Binding-site contacts:
Ligand atom C8 contacts residue ARG109 of chain 1.A at 3.7 Å.
Ligand atom C5 contacts residue ASN112 of chain 1.A at 2.8 Å.
Ligand atom O4 contacts residue ASN112 of chain 1.A at 4.5 Å.
Ligand atom O5 contacts residue ASN112 of chain 1.A at 2.4 Å (h-bond).
Ligand atom C4 contacts residue ASN112 of chain 1.A at 3.5 Å.
Ligand atom O3 contacts residue ASN112 of chain 1.A at 4.4 Å.
Ligand atom O3 contacts residue ARG109 of chain 1.A at 4.0 Å.
Ligand atom C8 contacts residue PRO111 of chain 1.A at 3.5 Å (hydrophobic).
Ligand atom C8 contacts residue ILE110 of chain 1.A at 3.3 Å (hydrophobic).
Ligand atom C6 contacts residue ASN112 of chain 1.A at 4.2 Å.
Ligand atom C1 contacts residue ASN112 of chain 1.A at 1.4 Å.
Ligand atom C8 contacts residue ASN112 of chain 1.A at 3.8 Å.
Ligand atom C7 contacts residue PRO111 of chain 1.A at 4.3 Å (hydrophobic).
Ligand atom C3 contacts residue ASN112 of chain 1.A at 3.1 Å.
Ligand atom O7 contacts residue ASN112 of chain 1.A at 4.5 Å.
Ligand atom N2 contacts residue ASN112 of chain 1.A at 2.8 Å (h-bond).
Ligand atom C2 contacts residue ASN112 of chain 1.A at 2.5 Å.
Ligand atom C7 contacts residue ASN112 of chain 1.A at 3.8 Å.

Sequence of chain 1.A:
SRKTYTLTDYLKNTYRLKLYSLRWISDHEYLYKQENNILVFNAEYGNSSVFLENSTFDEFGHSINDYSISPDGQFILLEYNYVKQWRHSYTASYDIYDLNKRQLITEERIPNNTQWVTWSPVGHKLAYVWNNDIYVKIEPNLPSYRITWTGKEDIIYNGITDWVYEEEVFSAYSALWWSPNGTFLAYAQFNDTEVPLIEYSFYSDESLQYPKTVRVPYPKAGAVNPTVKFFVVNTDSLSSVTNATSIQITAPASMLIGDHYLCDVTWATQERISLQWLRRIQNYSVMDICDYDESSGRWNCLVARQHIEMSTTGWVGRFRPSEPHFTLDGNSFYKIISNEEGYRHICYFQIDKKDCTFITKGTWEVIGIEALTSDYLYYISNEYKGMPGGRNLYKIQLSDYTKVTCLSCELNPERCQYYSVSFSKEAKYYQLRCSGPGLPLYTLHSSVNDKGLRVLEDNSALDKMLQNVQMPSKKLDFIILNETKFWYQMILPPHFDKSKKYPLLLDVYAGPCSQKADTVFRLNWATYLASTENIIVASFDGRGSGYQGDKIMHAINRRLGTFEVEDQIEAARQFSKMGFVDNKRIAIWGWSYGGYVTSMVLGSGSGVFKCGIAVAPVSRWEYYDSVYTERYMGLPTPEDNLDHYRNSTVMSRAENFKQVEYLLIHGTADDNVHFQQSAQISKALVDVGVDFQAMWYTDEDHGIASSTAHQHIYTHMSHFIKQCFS

A small-molecule ligand and the protein it binds are described below.
Small molecule (SMILES): CC(=O)N[C@H]1[C@H](O[C@H]2[C@H](O)[C@@H](NC(C)=O)CO[C@@H]2CO[C@@H]2O[C@@H](C)[C@@H](O)[C@@H](O)[C@@H]2O)O[C@H](CO)[C@@H](O)[C@@H]1O